A small-molecule ligand and the protein it binds are described below.
Small molecule (SMILES): CCOC(=O)C=C[C@H](C[C@@H]1CCNC1=O)NC(=O)[C@H](Cc1ccccc1)NC(C)=O

Sequence of chain 1.A:
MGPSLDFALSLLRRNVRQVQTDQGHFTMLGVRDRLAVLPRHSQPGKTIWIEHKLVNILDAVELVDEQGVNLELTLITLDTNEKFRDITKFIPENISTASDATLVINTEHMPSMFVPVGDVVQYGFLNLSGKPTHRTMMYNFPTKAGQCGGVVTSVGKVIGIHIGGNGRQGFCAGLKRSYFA

Binding-site contacts:
Ligand atom O3 contacts residue ALA145 of chain 1.A at 3.5 Å.
Ligand atom O1 contacts residue THR143 of chain 1.A at 2.6 Å.
Ligand atom N contacts residue CYS148 of chain 1.A at 3.0 Å (h-bond).
Ligand atom C7 contacts residue ARG40 of chain 1.A at 3.7 Å.
Ligand atom C11 contacts residue CYS148 of chain 1.A at 3.3 Å (hydrophobic).
Ligand atom C20 contacts residue LEU128 of chain 1.A at 3.8 Å (hydrophobic).
Ligand atom C15 contacts residue HIS41 of chain 1.A at 3.3 Å.
Ligand atom C5 contacts residue HIS41 of chain 1.A at 3.5 Å.
Ligand atom C11 contacts residue HIS162 of chain 1.A at 3.7 Å.
Ligand atom C6 contacts residue GLU72 of chain 1.A at 3.4 Å.
Ligand atom C26 contacts residue GLY165 of chain 1.A at 3.5 Å.
Ligand atom C11 contacts residue LYS144 of chain 1.A at 3.3 Å.
Ligand atom C14 contacts residue CYS148 of chain 1.A at 1.8 Å (hydrophobic).
Ligand atom C12 contacts residue GLY164 of chain 1.A at 3.5 Å.
Ligand atom N1 contacts residue THR143 of chain 1.A at 3.4 Å (h-bond).
Ligand atom O1 contacts residue HIS162 of chain 1.A at 3.5 Å.
Ligand atom O21 contacts residue GLY164 of chain 1.A at 3.4 Å.
Ligand atom C15 contacts residue CYS148 of chain 1.A at 2.7 Å (hydrophobic).
Ligand atom C8 contacts residue ARG40 of chain 1.A at 3.7 Å.
Ligand atom C4 contacts residue HIS41 of chain 1.A at 3.5 Å.
Ligand atom O3 contacts residue GLY146 of chain 1.A at 2.7 Å (h-bond).
Ligand atom N2 contacts residue SER129 of chain 1.A at 3.3 Å (h-bond).
Ligand atom C7 contacts residue GLU72 of chain 1.A at 3.6 Å.
Ligand atom C5 contacts residue ILE163 of chain 1.A at 3.5 Å (hydrophobic).
Ligand atom C17 contacts residue ILE163 of chain 1.A at 3.7 Å (hydrophobic).
Ligand atom O1 contacts residue LYS144 of chain 1.A at 2.6 Å (salt-bridge).
Ligand atom O21 contacts residue GLY165 of chain 1.A at 3.2 Å (h-bond).
Ligand atom N1 contacts residue ALA145 of chain 1.A at 3.8 Å.
Ligand atom C13 contacts residue THR143 of chain 1.A at 3.5 Å.
Ligand atom C9 contacts residue SER129 of chain 1.A at 3.6 Å.
Ligand atom C22 contacts residue SER129 of chain 1.A at 3.5 Å.
Ligand atom C2 contacts residue ILE163 of chain 1.A at 3.3 Å (hydrophobic).
Ligand atom C12 contacts residue GLY165 of chain 1.A at 3.5 Å.
Ligand atom C10 contacts residue CYS148 of chain 1.A at 2.8 Å (hydrophobic).
Ligand atom N1 contacts residue LYS144 of chain 1.A at 3.5 Å.
Ligand atom N contacts residue ILE163 of chain 1.A at 3.2 Å (h-bond).
Ligand atom C13 contacts residue LYS144 of chain 1.A at 3.4 Å.
Ligand atom C5 contacts residue LEU128 of chain 1.A at 3.4 Å (hydrophobic).
Ligand atom C3 contacts residue HIS41 of chain 1.A at 3.6 Å.
Ligand atom C6 contacts residue LEU128 of chain 1.A at 3.2 Å (hydrophobic).